Binding-site contacts:
Ligand atom C1 contacts residue LEU42 of chain 1.A at 3.9 Å (hydrophobic).

Sequence of chain 1.A:
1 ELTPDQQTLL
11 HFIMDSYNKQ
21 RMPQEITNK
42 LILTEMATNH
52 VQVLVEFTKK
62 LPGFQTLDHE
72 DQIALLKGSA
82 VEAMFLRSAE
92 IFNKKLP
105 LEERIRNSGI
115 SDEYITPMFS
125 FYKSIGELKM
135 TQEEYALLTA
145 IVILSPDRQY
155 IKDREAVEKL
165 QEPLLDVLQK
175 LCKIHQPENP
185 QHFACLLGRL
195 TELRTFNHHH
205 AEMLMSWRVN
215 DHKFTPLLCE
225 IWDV

A small-molecule ligand and the protein it binds are described below.
Small molecule (SMILES): C[C@@H](O)[C@@H](C)O